A protein and the small-molecule ligand that binds it are described below.
Small molecule (SMILES): Nc1ncnc2c1ncn2[C@@H]1O[C@H](CO[P](=O)(O)OS(=O)(=O)O)[C@@H](OP(=O)(O)O)[C@H]1O

Binding-site contacts:
Ligand atom N3 contacts residue TYR193 of chain 1.A at 2.8 Å (h-bond).
Ligand atom N6 contacts residue TRP53 of chain 1.A at 3.3 Å.
Ligand atom OS1 contacts residue NPO1 of chain 1.C at 2.6 Å (h-bond).
Ligand atom O6P contacts residue LYS48 of chain 1.A at 2.8 Å (salt-bridge).
Ligand atom OS3 contacts residue NPO1 of chain 1.C at 3.1 Å (h-bond).
Ligand atom O5' contacts residue LYS48 of chain 1.A at 3.3 Å.
Ligand atom O2' contacts residue ARG257 of chain 1.A at 3.3 Å (salt-bridge).
Ligand atom OS3 contacts residue PRO47 of chain 1.A at 3.4 Å.
Ligand atom C2 contacts residue TRP53 of chain 1.A at 3.4 Å (hydrophobic).
Ligand atom O1P contacts residue SER138 of chain 1.A at 2.7 Å (h-bond).
Ligand atom N7 contacts residue MET256 of chain 1.A at 3.5 Å (h-bond).
Ligand atom O4P contacts residue THR52 of chain 1.A at 2.7 Å (h-bond).
Ligand atom O3' contacts residue ARG130 of chain 1.A at 3.2 Å (salt-bridge).
Ligand atom OS2 contacts residue THR51 of chain 1.A at 3.4 Å.
Ligand atom OS3 contacts residue THR51 of chain 1.A at 3.5 Å (h-bond).
Ligand atom O3P contacts residue ARG130 of chain 1.A at 2.9 Å (salt-bridge).
Ligand atom N6 contacts residue MET232 of chain 1.A at 3.3 Å (h-bond).
Ligand atom O3P contacts residue ARG257 of chain 1.A at 3.1 Å (salt-bridge).
Ligand atom N1 contacts residue TRP53 of chain 1.A at 3.3 Å.
Ligand atom OS3 contacts residue LYS48 of chain 1.A at 2.9 Å (salt-bridge).
Ligand atom N6 contacts residue PHE229 of chain 1.A at 3.5 Å (h-bond).
Ligand atom O2P contacts residue GLY259 of chain 1.A at 2.9 Å (h-bond).
Ligand atom O5P contacts residue LYS48 of chain 1.A at 3.2 Å (salt-bridge).
Ligand atom OS1 contacts residue LYS48 of chain 1.A at 3.1 Å (salt-bridge).
Ligand atom C2 contacts residue TYR193 of chain 1.A at 3.4 Å (hydrophobic).
Ligand atom O5P contacts residue GLY50 of chain 1.A at 3.1 Å (h-bond).
Ligand atom O6P contacts residue PHE255 of chain 1.A at 3.4 Å.
Ligand atom O2P contacts residue LYS258 of chain 1.A at 2.8 Å (salt-bridge).
Ligand atom O5P contacts residue THR51 of chain 1.A at 2.6 Å (h-bond).
Ligand atom OS2 contacts residue NPO1 of chain 1.C at 3.1 Å (h-bond).
Ligand atom C6 contacts residue TRP53 of chain 1.A at 3.4 Å (hydrophobic).
Ligand atom O2P contacts residue ARG257 of chain 1.A at 3.4 Å.
Ligand atom N6 contacts residue SER227 of chain 1.A at 2.8 Å (h-bond).
Ligand atom OS2 contacts residue LYS106 of chain 1.A at 3.3 Å (salt-bridge).
Ligand atom C8 contacts residue MET256 of chain 1.A at 3.3 Å (hydrophobic).
Ligand atom O1P contacts residue ARG257 of chain 1.A at 2.9 Å (salt-bridge).
Ligand atom OS3 contacts residue HIS108 of chain 1.A at 3.1 Å.
Ligand atom S2 contacts residue NPO1 of chain 1.C at 3.1 Å (h-bond).
Ligand atom O5P contacts residue SER49 of chain 1.A at 3.0 Å (h-bond).
Ligand atom O4P contacts residue THR51 of chain 1.A at 3.5 Å (h-bond).

Sequence of chain 1.A:
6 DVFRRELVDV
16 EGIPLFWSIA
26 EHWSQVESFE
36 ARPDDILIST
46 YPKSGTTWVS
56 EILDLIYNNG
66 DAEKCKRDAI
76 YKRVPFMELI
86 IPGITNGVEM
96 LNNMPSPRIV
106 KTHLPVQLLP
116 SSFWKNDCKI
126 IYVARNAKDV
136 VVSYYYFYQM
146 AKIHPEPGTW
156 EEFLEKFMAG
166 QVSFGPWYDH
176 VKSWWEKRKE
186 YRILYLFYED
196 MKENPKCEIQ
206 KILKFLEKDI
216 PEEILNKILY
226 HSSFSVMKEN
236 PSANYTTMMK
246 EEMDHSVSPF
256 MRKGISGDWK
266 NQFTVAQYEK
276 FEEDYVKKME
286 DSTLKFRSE